Sequence of chain 1.A:
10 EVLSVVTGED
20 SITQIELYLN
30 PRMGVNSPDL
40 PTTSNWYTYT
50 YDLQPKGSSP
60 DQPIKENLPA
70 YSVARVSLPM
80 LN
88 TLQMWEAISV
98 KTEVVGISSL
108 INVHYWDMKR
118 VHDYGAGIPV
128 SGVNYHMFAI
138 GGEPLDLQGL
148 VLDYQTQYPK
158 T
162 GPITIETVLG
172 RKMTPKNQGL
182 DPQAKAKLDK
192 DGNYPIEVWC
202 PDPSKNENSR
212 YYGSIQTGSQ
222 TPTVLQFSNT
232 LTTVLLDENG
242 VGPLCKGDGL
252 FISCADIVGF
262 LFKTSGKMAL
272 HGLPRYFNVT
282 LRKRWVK

Binding-site contacts:
Ligand atom O6 contacts residue SER266 of chain 1.A at 3.6 Å.
Ligand atom C11 contacts residue TRP45 of chain 1.A at 4.1 Å (hydrophobic).
Ligand atom C10 contacts residue LYS264 of chain 1.A at 3.9 Å.
Ligand atom N5 contacts residue ASP51 of chain 1.A at 2.7 Å (salt-bridge).
Ligand atom N5 contacts residue LYS264 of chain 1.A at 3.5 Å (salt-bridge).
Ligand atom O1A contacts residue SER266 of chain 1.A at 2.7 Å (h-bond).
Ligand atom C11 contacts residue ASP51 of chain 1.A at 3.5 Å.
Ligand atom O10 contacts residue TRP45 of chain 1.A at 3.1 Å (h-bond).
Ligand atom C5 contacts residue ASP51 of chain 1.A at 3.6 Å.
Ligand atom C7 contacts residue LYS268 of chain 1.A at 4.4 Å.
Ligand atom C6 contacts residue ASP51 of chain 1.A at 3.7 Å.
Ligand atom C1 contacts residue LYS268 of chain 1.A at 4.1 Å.
Ligand atom C3 contacts residue ASP114 of chain 1.A at 3.7 Å.
Ligand atom C1 contacts residue SER266 of chain 1.A at 3.5 Å.
Ligand atom O1A contacts residue LYS268 of chain 1.A at 4.3 Å.
Ligand atom O4 contacts residue LYS264 of chain 1.A at 3.0 Å (salt-bridge).
Ligand atom O1B contacts residue LYS268 of chain 1.A at 3.4 Å.
Ligand atom C11 contacts residue LYS264 of chain 1.A at 3.9 Å.
Ligand atom O1B contacts residue SER266 of chain 1.A at 3.4 Å (h-bond).
Ligand atom O3 contacts residue ASP114 of chain 1.A at 4.5 Å.
Ligand atom O9 contacts residue LYS268 of chain 1.A at 3.4 Å (salt-bridge).
Ligand atom C4 contacts residue ASP51 of chain 1.A at 4.1 Å.
Ligand atom C4 contacts residue LYS264 of chain 1.A at 3.6 Å.
Ligand atom O1A contacts residue LYS264 of chain 1.A at 4.1 Å.
Ligand atom O4 contacts residue TRP45 of chain 1.A at 3.2 Å.
Ligand atom O8 contacts residue LYS268 of chain 1.A at 2.7 Å (salt-bridge).
Ligand atom C8 contacts residue LYS268 of chain 1.A at 3.9 Å.
Ligand atom C4 contacts residue SER266 of chain 1.A at 4.5 Å.
Ligand atom C10 contacts residue ASP51 of chain 1.A at 3.6 Å.
Ligand atom C7 contacts residue ASP51 of chain 1.A at 4.0 Å.
Ligand atom C5 contacts residue LYS264 of chain 1.A at 4.1 Å.
Ligand atom C11 contacts residue TYR50 of chain 1.A at 3.7 Å (hydrophobic).
Ligand atom O1A contacts residue ASP114 of chain 1.A at 4.0 Å.
Ligand atom C9 contacts residue LYS268 of chain 1.A at 4.1 Å.
Ligand atom C10 contacts residue TRP45 of chain 1.A at 3.8 Å (hydrophobic).

A protein and the small-molecule ligand that binds it are described below.
Small molecule (SMILES): CC(=O)N[C@@H]1[C@@H](O)[C@H](O[C@@H]2O[C@H](CO)[C@H](O)[C@H](O[C@]3(C(=O)O)C[C@H](O)[C@@H](NC(C)=O)[C@H]([C@H](O)[C@H](O)CO)O3)[C@H]2O)[C@@H](CO)O[C@H]1O